Binding-site contacts:
Ligand atom C7 contacts residue THR33 of chain 3.A at 4.0 Å.
Ligand atom C1 contacts residue THR311 of chain 3.A at 3.5 Å.
Ligand atom O7 contacts residue ASN31 of chain 3.A at 3.5 Å (h-bond).
Ligand atom O6 contacts residue LEU52 of chain 3.B at 3.4 Å.
Ligand atom C3 contacts residue ASN31 of chain 3.A at 3.8 Å.
Ligand atom O5 contacts residue ASN31 of chain 3.A at 2.4 Å (h-bond).
Ligand atom C5 contacts residue THR311 of chain 3.A at 4.2 Å.
Ligand atom C4 contacts residue ASN31 of chain 3.A at 4.2 Å.
Ligand atom C8 contacts residue THR33 of chain 3.A at 3.4 Å.
Ligand atom C1 contacts residue ALA32 of chain 3.A at 4.2 Å (hydrophobic).
Ligand atom O7 contacts residue THR33 of chain 3.A at 3.8 Å.
Ligand atom N2 contacts residue ASN31 of chain 3.A at 3.0 Å (h-bond).
Ligand atom C8 contacts residue ASN31 of chain 3.A at 4.2 Å.
Ligand atom C1 contacts residue ASN31 of chain 3.A at 1.4 Å.
Ligand atom C2 contacts residue ASN31 of chain 3.A at 2.5 Å.
Ligand atom O6 contacts residue ASN49 of chain 3.B at 4.3 Å.
Ligand atom C5 contacts residue ASN31 of chain 3.A at 3.7 Å.
Ligand atom C6 contacts residue LEU52 of chain 3.B at 3.6 Å (hydrophobic).
Ligand atom C6 contacts residue THR311 of chain 3.A at 4.1 Å.
Ligand atom C7 contacts residue ASN31 of chain 3.A at 3.4 Å.
Ligand atom O5 contacts residue THR311 of chain 3.A at 3.1 Å (h-bond).

Sequence of chain 3.B:
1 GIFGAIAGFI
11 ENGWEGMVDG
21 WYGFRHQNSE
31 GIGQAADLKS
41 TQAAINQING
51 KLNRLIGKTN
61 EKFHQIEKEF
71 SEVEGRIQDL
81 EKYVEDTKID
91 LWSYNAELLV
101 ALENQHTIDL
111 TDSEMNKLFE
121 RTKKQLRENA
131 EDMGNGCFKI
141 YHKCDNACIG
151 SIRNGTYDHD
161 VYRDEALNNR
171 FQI

Sequence of chain 3.A:
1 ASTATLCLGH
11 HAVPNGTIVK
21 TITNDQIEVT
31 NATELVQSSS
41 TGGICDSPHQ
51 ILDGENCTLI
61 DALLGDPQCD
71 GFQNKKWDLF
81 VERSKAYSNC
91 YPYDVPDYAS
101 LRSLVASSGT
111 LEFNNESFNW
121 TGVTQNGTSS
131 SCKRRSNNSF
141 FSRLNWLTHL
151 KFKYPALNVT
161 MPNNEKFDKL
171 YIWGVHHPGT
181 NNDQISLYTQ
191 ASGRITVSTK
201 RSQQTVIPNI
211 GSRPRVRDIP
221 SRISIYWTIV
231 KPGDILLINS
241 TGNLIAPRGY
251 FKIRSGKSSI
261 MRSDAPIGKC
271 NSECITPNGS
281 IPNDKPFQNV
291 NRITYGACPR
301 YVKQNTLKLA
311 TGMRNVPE

The small molecule below binds the protein below.
Small molecule (SMILES): CC(=O)N[C@H]1[C@@H](O[C@H]2[C@H](O)[C@@H](NC(C)=O)CO[C@@H]2CO)O[C@H](CO)[C@@H](O)[C@@H]1O